Binding-site contacts:
Ligand atom OH contacts residue ASP32 of chain 1.C at 2.5 Å (salt-bridge).
Ligand atom O contacts residue THR223 of chain 1.C at 3.4 Å.
Ligand atom CG contacts residue GLY222 of chain 1.C at 3.5 Å.
Ligand atom CB contacts residue GLY222 of chain 1.C at 3.4 Å.
Ligand atom O contacts residue ASP80 of chain 1.C at 3.2 Å (salt-bridge).
Ligand atom CA contacts residue THR223 of chain 1.C at 3.6 Å.
Ligand atom CG1 contacts residue THR223 of chain 1.C at 3.5 Å.
Ligand atom CG2 contacts residue TYR227 of chain 1.C at 3.6 Å (hydrophobic).
Ligand atom OH contacts residue ASP220 of chain 1.C at 2.5 Å (salt-bridge).
Ligand atom CG2 contacts residue TYR285 of chain 1.C at 3.6 Å (hydrophobic).
Ligand atom CM contacts residue ASP220 of chain 1.C at 3.3 Å.
Ligand atom O contacts residue THR224 of chain 1.C at 3.1 Å (h-bond).
Ligand atom CG2 contacts residue THR224 of chain 1.C at 3.5 Å.
Ligand atom CA contacts residue ASP80 of chain 1.C at 3.3 Å.
Ligand atom CG2 contacts residue GLY222 of chain 1.C at 3.6 Å.
Ligand atom N contacts residue ASP80 of chain 1.C at 3.0 Å (salt-bridge).
Ligand atom N contacts residue GLY222 of chain 1.C at 3.0 Å (h-bond).
Ligand atom C contacts residue ASP80 of chain 1.C at 3.6 Å.
Ligand atom O contacts residue ASN125 of chain 1.C at 3.1 Å (h-bond).
Ligand atom O contacts residue TYR78 of chain 1.C at 3.4 Å.
Ligand atom CH contacts residue ASP32 of chain 1.C at 3.4 Å.
Ligand atom C contacts residue THR224 of chain 1.C at 3.6 Å.
Ligand atom OH contacts residue GLY222 of chain 1.C at 3.6 Å (h-bond).
Ligand atom CA contacts residue GLY222 of chain 1.C at 3.7 Å.
Ligand atom CA contacts residue THR224 of chain 1.C at 3.4 Å.
Ligand atom CB contacts residue ASP80 of chain 1.C at 3.4 Å.
Ligand atom CD2 contacts residue TYR78 of chain 1.C at 3.5 Å (hydrophobic).
Ligand atom CG1 contacts residue TYR227 of chain 1.C at 3.6 Å (hydrophobic).
Ligand atom O contacts residue GLY34 of chain 1.C at 3.5 Å (h-bond).
Ligand atom O contacts residue GLY79 of chain 1.C at 3.2 Å (h-bond).
Ligand atom CD1 contacts residue ASP301 of chain 1.C at 3.5 Å.
Ligand atom O contacts residue GLY79 of chain 1.C at 2.8 Å (h-bond).
Ligand atom CG1 contacts residue ILE303 of chain 1.C at 3.7 Å (hydrophobic).
Ligand atom CB contacts residue ASP32 of chain 1.C at 3.4 Å.
Ligand atom N contacts residue THR224 of chain 1.C at 2.9 Å (h-bond).
Ligand atom CD1 contacts residue GOL1 of chain 1.W at 3.6 Å.
Ligand atom O contacts residue TYR78 of chain 1.C at 3.6 Å.
Ligand atom N contacts residue GLY34 of chain 1.C at 2.9 Å (h-bond).
Ligand atom CH contacts residue ASP220 of chain 1.C at 3.5 Å.
Ligand atom CM contacts residue GLY34 of chain 1.C at 3.7 Å.

Sequence of chain 1.C:
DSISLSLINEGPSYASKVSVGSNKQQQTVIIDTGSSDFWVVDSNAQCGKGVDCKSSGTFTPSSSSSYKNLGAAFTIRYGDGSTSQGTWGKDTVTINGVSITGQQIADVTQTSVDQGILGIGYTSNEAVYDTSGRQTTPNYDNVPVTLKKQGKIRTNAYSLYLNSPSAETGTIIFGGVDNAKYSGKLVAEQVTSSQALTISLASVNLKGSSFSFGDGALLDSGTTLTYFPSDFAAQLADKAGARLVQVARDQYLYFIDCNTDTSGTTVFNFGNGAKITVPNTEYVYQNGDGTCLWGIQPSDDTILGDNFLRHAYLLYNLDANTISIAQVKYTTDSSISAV

This small molecule binds to this protein.
Small molecule (SMILES): CC(C)CC(=O)N[C@H](C(=O)N[C@H](C(=O)N[C@@H](CC(C)C)[C@@H](O)CC(=O)N[C@@H](C)C(=O)N[C@@H](CC(C)C)[C@@H](O)CC(=O)O)C(C)C)C(C)C